A protein and the small-molecule ligand that binds it are described below.
Small molecule (SMILES): CC(=O)N[C@H]1[C@H](O[C@H]2[C@H](O)[C@@H](NC(C)=O)CO[C@@H]2CO)O[C@H](CO)[C@@H](O[C@@H]2O[C@H](CO[C@H]3O[C@H](CO[C@H]4O[C@H](CO)[C@@H](O)[C@H](O)[C@@H]4O)[C@@H](O)[C@H](O[C@H]4O[C@H](CO)[C@@H](O)[C@H](O)[C@@H]4O)[C@@H]3O)[C@@H](O)[C@H](O[C@H]3O[C@H](CO)[C@@H](O)[C@H](O)[C@@H]3O)[C@@H]2O)[C@@H]1O

Binding-site contacts:
Ligand atom C8 contacts residue ILE399 of chain 1.B at 4.3 Å (hydrophobic).
Ligand atom N2 contacts residue ASN371 of chain 1.B at 2.8 Å (h-bond).
Ligand atom O7 contacts residue ASN371 of chain 1.B at 3.3 Å (h-bond).
Ligand atom C1 contacts residue ASN371 of chain 1.B at 1.4 Å.
Ligand atom C8 contacts residue SER369 of chain 1.B at 3.5 Å.
Ligand atom C8 contacts residue GLU400 of chain 1.B at 3.4 Å.
Ligand atom C8 contacts residue ASN371 of chain 1.B at 4.3 Å.
Ligand atom C2 contacts residue ASN371 of chain 1.B at 2.3 Å.
Ligand atom O5 contacts residue VAL379 of chain 1.B at 4.2 Å.
Ligand atom C1 contacts residue PRO381 of chain 1.B at 4.3 Å (hydrophobic).
Ligand atom O5 contacts residue ASN371 of chain 1.B at 2.3 Å (h-bond).
Ligand atom C7 contacts residue ASN371 of chain 1.B at 3.2 Å.
Ligand atom C3 contacts residue ASN371 of chain 1.B at 3.7 Å.
Ligand atom O7 contacts residue SER398 of chain 1.B at 3.3 Å (h-bond).
Ligand atom C4 contacts residue ASN371 of chain 1.B at 4.2 Å.
Ligand atom C5 contacts residue ASN371 of chain 1.B at 3.6 Å.
Ligand atom C7 contacts residue GLU400 of chain 1.B at 4.3 Å.
Ligand atom C7 contacts residue SER398 of chain 1.B at 4.0 Å.
Ligand atom O5 contacts residue PRO381 of chain 1.B at 4.5 Å.
Ligand atom O6 contacts residue GLU400 of chain 1.B at 4.3 Å.
Ligand atom C8 contacts residue SER398 of chain 1.B at 3.6 Å.

Sequence of chain 1.B:
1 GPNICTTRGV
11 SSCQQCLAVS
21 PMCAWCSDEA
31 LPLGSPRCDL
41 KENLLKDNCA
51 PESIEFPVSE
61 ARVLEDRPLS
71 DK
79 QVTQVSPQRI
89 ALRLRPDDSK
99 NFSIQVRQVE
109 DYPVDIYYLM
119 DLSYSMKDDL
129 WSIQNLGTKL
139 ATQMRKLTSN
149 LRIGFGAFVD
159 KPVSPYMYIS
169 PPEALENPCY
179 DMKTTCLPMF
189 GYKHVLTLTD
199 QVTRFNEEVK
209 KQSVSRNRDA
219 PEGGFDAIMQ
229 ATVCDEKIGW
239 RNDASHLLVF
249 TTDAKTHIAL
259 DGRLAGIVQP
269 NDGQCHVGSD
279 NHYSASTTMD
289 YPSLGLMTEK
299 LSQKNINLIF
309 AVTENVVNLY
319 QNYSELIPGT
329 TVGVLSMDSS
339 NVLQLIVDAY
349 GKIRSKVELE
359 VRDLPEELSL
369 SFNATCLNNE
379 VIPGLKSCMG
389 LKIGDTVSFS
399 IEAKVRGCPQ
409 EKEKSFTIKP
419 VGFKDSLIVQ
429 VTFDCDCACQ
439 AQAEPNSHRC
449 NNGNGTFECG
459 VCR